Sequence of chain 1.A:
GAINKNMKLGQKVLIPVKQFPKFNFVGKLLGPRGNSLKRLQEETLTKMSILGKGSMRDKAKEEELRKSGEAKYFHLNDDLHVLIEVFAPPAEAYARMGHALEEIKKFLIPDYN

A protein and the small-molecule ligand that binds it are described below.
Small molecule (SMILES): Nc1ncnc2c1ncn2[C@@H]1O[C@H](CO[P](=O)(O)O[C@H]2[C@@H](O)[C@H](n3cnc4c(N)ncnc43)O[C@@H]2CO[P](=O)(O)O[C@H]2[C@@H](O)[C@H](n3ccc(=O)[nH]c3=O)O[C@@H]2CO[P](=O)(O)O[C@H]2[C@@H](O)[C@H](n3cnc4c(N)ncnc43)O[C@@H]2CO[P](=O)(O)O[C@H]2[C@@H](O)[C@H](n3cnc4c(N)ncnc43)O[C@@H]2CO[P](=O)(O)O[C@H]2[C@@H](O)[C@H](n3cnc4c(N)ncnc43)O[C@@H]2COP(=O)=O)[C@@H](O)[C@H]1O

Sequence of chain 1.C:
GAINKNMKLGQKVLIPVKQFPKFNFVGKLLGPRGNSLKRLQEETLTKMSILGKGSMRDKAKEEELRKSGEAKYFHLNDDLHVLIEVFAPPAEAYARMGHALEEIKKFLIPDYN

Binding-site contacts:
Ligand atom O4' contacts residue U4 of chain 1.H at 0.2 Å (h-bond).
Ligand atom N6 contacts residue A2 of chain 1.H at 0.2 Å (h-bond).
Ligand atom N1 contacts residue A1 of chain 1.H at 0.1 Å (h-bond).
Ligand atom O2' contacts residue U4 of chain 1.H at 0.1 Å (h-bond).
Ligand atom C6 contacts residue A1 of chain 1.H at 0.1 Å.
Ligand atom C2 contacts residue A1 of chain 1.H at 0.0 Å.
Ligand atom O4' contacts residue A3 of chain 1.H at 0.1 Å (h-bond).
Ligand atom O3' contacts residue A3 of chain 1.H at 0.1 Å (h-bond).
Ligand atom OP1 contacts residue A5 of chain 1.H at 0.2 Å (h-bond).
Ligand atom N3 contacts residue A5 of chain 1.H at 0.2 Å (h-bond).
Ligand atom C2 contacts residue A5 of chain 1.H at 0.1 Å.
Ligand atom OP1 contacts residue A3 of chain 1.H at 0.2 Å (h-bond).
Ligand atom N7 contacts residue A2 of chain 1.H at 0.1 Å (h-bond).
Ligand atom O3' contacts residue A2 of chain 1.H at 0.2 Å (h-bond).
Ligand atom N1 contacts residue A5 of chain 1.H at 0.1 Å (h-bond).
Ligand atom O4' contacts residue A2 of chain 1.H at 0.2 Å (h-bond).
Ligand atom N3 contacts residue A1 of chain 1.H at 0.1 Å (h-bond).
Ligand atom C6 contacts residue A5 of chain 1.H at 0.2 Å.
Ligand atom P contacts residue A5 of chain 1.H at 0.1 Å.
Ligand atom C5 contacts residue A2 of chain 1.H at 0.1 Å.
Ligand atom N6 contacts residue A1 of chain 1.H at 0.2 Å (h-bond).
Ligand atom C4 contacts residue A2 of chain 1.H at 0.1 Å.
Ligand atom C4' contacts residue A3 of chain 1.H at 0.2 Å.
Ligand atom C8 contacts residue A2 of chain 1.H at 0.1 Å.
Ligand atom N9 contacts residue A2 of chain 1.H at 0.1 Å (h-bond).
Ligand atom C2' contacts residue U4 of chain 1.H at 0.1 Å.
Ligand atom C1' contacts residue U4 of chain 1.H at 0.1 Å.
Ligand atom C4 contacts residue A5 of chain 1.H at 0.1 Å.
Ligand atom C2 contacts residue A2 of chain 1.H at 0.2 Å.
Ligand atom O5' contacts residue U4 of chain 1.H at 0.2 Å (h-bond).
Ligand atom C1' contacts residue A2 of chain 1.H at 0.1 Å.
Ligand atom P contacts residue U4 of chain 1.H at 0.2 Å.
Ligand atom C4 contacts residue A1 of chain 1.H at 0.2 Å.
Ligand atom O5' contacts residue A5 of chain 1.H at 0.2 Å (h-bond).
Ligand atom N3 contacts residue A2 of chain 1.H at 0.2 Å (h-bond).
Ligand atom C5 contacts residue A5 of chain 1.H at 0.2 Å.
Ligand atom C5 contacts residue A1 of chain 1.H at 0.2 Å.
Ligand atom N9 contacts residue A5 of chain 1.H at 0.2 Å (h-bond).
Ligand atom C6 contacts residue A2 of chain 1.H at 0.2 Å.
Ligand atom N7 contacts residue U4 of chain 1.H at 0.2 Å.